Sequence of chain 1.A:
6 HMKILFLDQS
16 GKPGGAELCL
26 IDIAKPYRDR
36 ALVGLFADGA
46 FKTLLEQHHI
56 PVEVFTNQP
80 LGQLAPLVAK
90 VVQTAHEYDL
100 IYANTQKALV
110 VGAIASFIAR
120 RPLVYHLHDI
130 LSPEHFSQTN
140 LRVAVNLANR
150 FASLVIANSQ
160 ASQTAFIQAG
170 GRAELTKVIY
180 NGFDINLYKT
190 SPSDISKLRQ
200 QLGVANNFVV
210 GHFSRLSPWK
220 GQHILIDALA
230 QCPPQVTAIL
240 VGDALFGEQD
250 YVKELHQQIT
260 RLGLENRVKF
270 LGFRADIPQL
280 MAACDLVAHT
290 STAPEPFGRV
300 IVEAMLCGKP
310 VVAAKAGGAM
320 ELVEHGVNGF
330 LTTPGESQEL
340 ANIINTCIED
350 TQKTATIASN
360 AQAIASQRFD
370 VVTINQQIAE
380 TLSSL

This small molecule binds to this protein.
Small molecule (SMILES): O=c1ccn([C@@H]2O[C@H](CO[P](=O)(O)O[P](=O)(O)O[C@H]3O[C@H](CO)[C@@H](O)[C@H](O)[C@H]3O)[C@@H](O)[C@H]2O)c(=O)[nH]1

Binding-site contacts:
Ligand atom O3' contacts residue PRO295 of chain 1.A at 3.3 Å.
Ligand atom O6' contacts residue ASN180 of chain 1.A at 3.2 Å (h-bond).
Ligand atom N3 contacts residue PHE272 of chain 1.A at 3.3 Å.
Ligand atom C3' contacts residue GLU294 of chain 1.A at 3.2 Å.
Ligand atom C3C contacts residue GLU302 of chain 1.A at 3.4 Å.
Ligand atom O5' contacts residue HIS127 of chain 1.A at 3.5 Å.
Ligand atom O1A contacts residue ARG298 of chain 1.A at 2.9 Å (salt-bridge).
Ligand atom O4 contacts residue ARG273 of chain 1.A at 2.9 Å (salt-bridge).
Ligand atom O2 contacts residue ARG273 of chain 1.A at 3.5 Å (salt-bridge).
Ligand atom O3' contacts residue PHE296 of chain 1.A at 2.9 Å (h-bond).
Ligand atom O4' contacts residue GLY297 of chain 1.A at 3.0 Å (h-bond).
Ligand atom O2 contacts residue ILE276 of chain 1.A at 3.5 Å.
Ligand atom O6' contacts residue ASN157 of chain 1.A at 2.9 Å (h-bond).
Ligand atom O3C contacts residue ARG298 of chain 1.A at 2.9 Å (salt-bridge).
Ligand atom O1B contacts residue ARG214 of chain 1.A at 3.2 Å (salt-bridge).
Ligand atom C5 contacts residue PHE212 of chain 1.A at 3.4 Å (hydrophobic).
Ligand atom O3C contacts residue GLU302 of chain 1.A at 2.6 Å (salt-bridge).
Ligand atom O3' contacts residue GLY297 of chain 1.A at 3.5 Å (h-bond).
Ligand atom O4C contacts residue LEU23 of chain 1.A at 3.4 Å.
Ligand atom C2' contacts residue HIS127 of chain 1.A at 3.5 Å.
Ligand atom O3A contacts residue GLY20 of chain 1.A at 3.2 Å.
Ligand atom O2B contacts residue GLY20 of chain 1.A at 2.8 Å (h-bond).
Ligand atom O3' contacts residue GLU294 of chain 1.A at 2.6 Å (salt-bridge).
Ligand atom O4 contacts residue PHE272 of chain 1.A at 3.3 Å.
Ligand atom O4 contacts residue VAL240 of chain 1.A at 3.5 Å.
Ligand atom N3 contacts residue ILE276 of chain 1.A at 3.5 Å.
Ligand atom C2 contacts residue PHE272 of chain 1.A at 3.5 Å (hydrophobic).
Ligand atom O4 contacts residue GLY241 of chain 1.A at 3.4 Å.
Ligand atom O1B contacts residue LYS219 of chain 1.A at 2.8 Å (salt-bridge).
Ligand atom O2B contacts residue ARG214 of chain 1.A at 2.8 Å (salt-bridge).
Ligand atom O2C contacts residue GLU302 of chain 1.A at 2.5 Å (salt-bridge).
Ligand atom O2A contacts residue LYS219 of chain 1.A at 2.8 Å (salt-bridge).
Ligand atom C6 contacts residue PHE212 of chain 1.A at 3.1 Å (hydrophobic).
Ligand atom C2C contacts residue GLU302 of chain 1.A at 3.2 Å.
Ligand atom O4' contacts residue PHE296 of chain 1.A at 3.3 Å.
Ligand atom O6' contacts residue HIS127 of chain 1.A at 2.8 Å (h-bond).
Ligand atom N3 contacts residue ARG273 of chain 1.A at 2.7 Å (salt-bridge).
Ligand atom C6' contacts residue ASN180 of chain 1.A at 3.2 Å.
Ligand atom PB contacts residue ARG214 of chain 1.A at 3.4 Å.
Ligand atom O3B contacts residue GLY20 of chain 1.A at 3.4 Å.